Sequence of chain 1.E:
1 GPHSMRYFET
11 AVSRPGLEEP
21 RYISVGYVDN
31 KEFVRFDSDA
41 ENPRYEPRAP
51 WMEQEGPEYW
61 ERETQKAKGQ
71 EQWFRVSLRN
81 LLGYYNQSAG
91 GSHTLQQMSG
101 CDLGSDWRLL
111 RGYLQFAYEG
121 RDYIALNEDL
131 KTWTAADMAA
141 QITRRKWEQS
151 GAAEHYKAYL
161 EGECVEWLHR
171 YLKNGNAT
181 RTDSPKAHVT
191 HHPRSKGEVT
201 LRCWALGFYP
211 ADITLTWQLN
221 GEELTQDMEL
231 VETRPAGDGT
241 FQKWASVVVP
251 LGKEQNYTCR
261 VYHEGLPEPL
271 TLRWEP

This protein binds this small molecule.
Small molecule (SMILES): CSCC[C@@H](C=O)NC(=O)[C@@H](NC(=O)[C@H](C)NC(=O)[C@H](Cc1ccccc1)NC(=O)[C@H](CC(N)=O)NC(=O)[C@H](CO)NC(=O)[C@@H]1CCCN1C(=O)CNC(=O)[C@@H](N)CCCCN)[C@@H](C)O

Binding-site contacts:
Ligand atom CB contacts residue SER77 of chain 1.E at 3.4 Å.
Ligand atom ND2 contacts residue GLN97 of chain 1.E at 2.9 Å (h-bond).
Ligand atom O contacts residue LYS146 of chain 1.E at 2.9 Å (salt-bridge).
Ligand atom O contacts residue LYS66 of chain 1.E at 3.1 Å (salt-bridge).
Ligand atom C contacts residue TYR84 of chain 1.E at 3.1 Å (hydrophobic).
Ligand atom OD1 contacts residue GLN97 of chain 1.E at 3.1 Å (h-bond).
Ligand atom CD contacts residue GLU163 of chain 1.E at 2.6 Å.
Ligand atom NZ contacts residue GLU63 of chain 1.E at 3.2 Å (salt-bridge).
Ligand atom N contacts residue TYR7 of chain 1.E at 2.8 Å (h-bond).
Ligand atom O contacts residue THR143 of chain 1.E at 2.8 Å (h-bond).
Ligand atom O contacts residue TRP73 of chain 1.E at 3.1 Å (h-bond).
Ligand atom O contacts residue TRP147 of chain 1.E at 3.4 Å (h-bond).
Ligand atom N contacts residue TRP73 of chain 1.E at 3.3 Å (h-bond).
Ligand atom O contacts residue TYR159 of chain 1.E at 3.1 Å.
Ligand atom O contacts residue TRP147 of chain 1.E at 3.0 Å (h-bond).
Ligand atom C contacts residue TRP73 of chain 1.E at 3.3 Å (hydrophobic).
Ligand atom CA contacts residue TRP73 of chain 1.E at 3.2 Å (hydrophobic).
Ligand atom N contacts residue TYR156 of chain 1.E at 3.1 Å (h-bond).
Ligand atom N contacts residue TYR159 of chain 1.E at 3.4 Å (h-bond).
Ligand atom CG contacts residue GLN70 of chain 1.E at 3.2 Å.
Ligand atom CG contacts residue GLU63 of chain 1.E at 3.0 Å.
Ligand atom CE contacts residue TRP167 of chain 1.E at 3.4 Å (hydrophobic).
Ligand atom N contacts residue TYR7 of chain 1.E at 3.3 Å.
Ligand atom CG contacts residue GLU163 of chain 1.E at 3.1 Å.
Ligand atom OG1 contacts residue LYS146 of chain 1.E at 3.1 Å (salt-bridge).
Ligand atom OD1 contacts residue GLN70 of chain 1.E at 3.1 Å (h-bond).
Ligand atom N contacts residue SER77 of chain 1.E at 3.0 Å (h-bond).
Ligand atom CG contacts residue LYS66 of chain 1.E at 3.0 Å.
Ligand atom O contacts residue TYR7 of chain 1.E at 3.4 Å.
Ligand atom CA contacts residue TYR7 of chain 1.E at 3.4 Å (hydrophobic).
Ligand atom ND2 contacts residue TRP73 of chain 1.E at 3.3 Å.
Ligand atom O contacts residue TRP73 of chain 1.E at 2.9 Å (h-bond).
Ligand atom C contacts residue TYR159 of chain 1.E at 3.2 Å (hydrophobic).
Ligand atom O contacts residue TYR159 of chain 1.E at 2.7 Å (h-bond).
Ligand atom O contacts residue TYR84 of chain 1.E at 2.5 Å (h-bond).
Ligand atom N contacts residue GLN70 of chain 1.E at 2.8 Å (h-bond).
Ligand atom O contacts residue GLN70 of chain 1.E at 3.4 Å (h-bond).
Ligand atom N contacts residue TYR171 of chain 1.E at 2.8 Å (h-bond).
Ligand atom CZ contacts residue HIS155 of chain 1.E at 3.4 Å.
Ligand atom CE2 contacts residue HIS155 of chain 1.E at 3.4 Å.